The protein below binds the small molecule below.
Small molecule (SMILES): CC(=O)N[C@@H]1[C@@H](O)[C@H](O)[C@@H](CO)O[C@H]1O

Binding-site contacts:
Ligand atom O5 contacts residue ASN165 of chain 1.C at 3.1 Å (h-bond).
Ligand atom C5 contacts residue ASN165 of chain 1.C at 3.5 Å.
Ligand atom C2 contacts residue ASN164 of chain 1.C at 4.2 Å.
Ligand atom C6 contacts residue TYR351 of chain 1.A at 3.3 Å (hydrophobic).
Ligand atom C2 contacts residue ASN165 of chain 1.C at 3.5 Å.
Ligand atom O5 contacts residue ILE468 of chain 1.A at 4.3 Å.
Ligand atom C7 contacts residue ASN164 of chain 1.C at 3.6 Å.
Ligand atom C1 contacts residue ASN165 of chain 1.C at 2.4 Å.
Ligand atom C8 contacts residue ASN164 of chain 1.C at 4.0 Å.
Ligand atom C1 contacts residue ASN164 of chain 1.C at 3.8 Å.
Ligand atom C3 contacts residue ASN165 of chain 1.C at 4.0 Å.
Ligand atom O6 contacts residue TYR351 of chain 1.A at 3.7 Å.
Ligand atom N2 contacts residue ASN164 of chain 1.C at 3.5 Å (h-bond).
Ligand atom C4 contacts residue ASN165 of chain 1.C at 4.4 Å.
Ligand atom N2 contacts residue ASN165 of chain 1.C at 4.0 Å.
Ligand atom C1 contacts residue GLU132 of chain 1.C at 4.4 Å.
Ligand atom C6 contacts residue ILE468 of chain 1.A at 4.4 Å (hydrophobic).
Ligand atom O7 contacts residue ASN164 of chain 1.C at 4.2 Å.
Ligand atom O6 contacts residue ILE468 of chain 1.A at 4.4 Å.

Sequence of chain 1.C:
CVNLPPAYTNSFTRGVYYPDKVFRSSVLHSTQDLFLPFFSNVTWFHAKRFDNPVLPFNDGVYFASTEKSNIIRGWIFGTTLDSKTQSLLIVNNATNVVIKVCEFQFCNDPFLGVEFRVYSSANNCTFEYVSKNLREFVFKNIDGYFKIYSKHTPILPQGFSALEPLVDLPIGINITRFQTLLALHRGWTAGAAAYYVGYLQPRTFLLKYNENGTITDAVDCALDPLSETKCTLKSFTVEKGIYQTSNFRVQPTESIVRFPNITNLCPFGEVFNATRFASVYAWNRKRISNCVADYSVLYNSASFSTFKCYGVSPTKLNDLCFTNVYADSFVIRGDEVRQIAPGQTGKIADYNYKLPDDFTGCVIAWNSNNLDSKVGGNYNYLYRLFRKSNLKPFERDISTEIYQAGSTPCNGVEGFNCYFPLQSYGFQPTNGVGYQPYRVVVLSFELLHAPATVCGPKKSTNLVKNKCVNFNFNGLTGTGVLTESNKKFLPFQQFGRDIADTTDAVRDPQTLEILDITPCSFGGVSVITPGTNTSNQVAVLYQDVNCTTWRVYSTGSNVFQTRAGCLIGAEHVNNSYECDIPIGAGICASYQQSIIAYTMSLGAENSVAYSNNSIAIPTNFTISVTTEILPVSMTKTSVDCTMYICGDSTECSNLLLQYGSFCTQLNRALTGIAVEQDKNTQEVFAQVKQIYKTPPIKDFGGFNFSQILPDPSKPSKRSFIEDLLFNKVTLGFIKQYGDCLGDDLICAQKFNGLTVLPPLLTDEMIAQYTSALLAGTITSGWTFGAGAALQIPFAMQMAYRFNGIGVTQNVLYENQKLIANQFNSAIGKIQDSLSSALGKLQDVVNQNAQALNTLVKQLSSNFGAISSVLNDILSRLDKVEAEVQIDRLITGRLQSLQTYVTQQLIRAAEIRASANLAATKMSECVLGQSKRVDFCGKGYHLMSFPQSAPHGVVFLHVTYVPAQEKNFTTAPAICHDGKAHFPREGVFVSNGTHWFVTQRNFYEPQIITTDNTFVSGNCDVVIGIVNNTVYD

Sequence of chain 1.A:
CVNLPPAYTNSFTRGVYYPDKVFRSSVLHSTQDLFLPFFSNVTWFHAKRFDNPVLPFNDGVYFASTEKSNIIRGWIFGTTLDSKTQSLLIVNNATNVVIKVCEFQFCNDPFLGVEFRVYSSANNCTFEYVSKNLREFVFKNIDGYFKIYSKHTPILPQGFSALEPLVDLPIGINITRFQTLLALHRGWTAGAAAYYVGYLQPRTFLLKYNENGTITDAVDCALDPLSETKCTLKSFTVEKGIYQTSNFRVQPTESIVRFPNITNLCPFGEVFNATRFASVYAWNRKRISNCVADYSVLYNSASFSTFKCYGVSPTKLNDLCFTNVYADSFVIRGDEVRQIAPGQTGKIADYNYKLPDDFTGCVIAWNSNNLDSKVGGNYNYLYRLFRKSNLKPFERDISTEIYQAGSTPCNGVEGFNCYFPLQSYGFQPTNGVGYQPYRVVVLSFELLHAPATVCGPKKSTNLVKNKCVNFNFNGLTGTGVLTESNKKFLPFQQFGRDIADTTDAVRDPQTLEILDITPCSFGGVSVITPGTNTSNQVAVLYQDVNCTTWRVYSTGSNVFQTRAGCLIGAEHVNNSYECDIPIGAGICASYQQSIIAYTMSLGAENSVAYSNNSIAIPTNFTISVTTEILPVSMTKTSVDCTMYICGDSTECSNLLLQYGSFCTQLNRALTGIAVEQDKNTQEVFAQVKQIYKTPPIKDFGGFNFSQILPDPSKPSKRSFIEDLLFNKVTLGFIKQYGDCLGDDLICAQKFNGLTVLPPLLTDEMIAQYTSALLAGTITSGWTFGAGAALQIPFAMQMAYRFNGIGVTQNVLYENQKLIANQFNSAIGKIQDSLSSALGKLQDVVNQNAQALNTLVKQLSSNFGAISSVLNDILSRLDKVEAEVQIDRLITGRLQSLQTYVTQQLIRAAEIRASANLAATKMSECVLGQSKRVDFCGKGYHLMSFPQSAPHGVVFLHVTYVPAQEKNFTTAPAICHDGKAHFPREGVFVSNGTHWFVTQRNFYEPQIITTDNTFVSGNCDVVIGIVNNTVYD